Sequence of chain 1.B:
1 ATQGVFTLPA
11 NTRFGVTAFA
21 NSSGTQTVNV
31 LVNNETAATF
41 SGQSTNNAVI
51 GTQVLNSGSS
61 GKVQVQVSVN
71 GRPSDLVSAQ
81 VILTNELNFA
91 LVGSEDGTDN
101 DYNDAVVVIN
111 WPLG

Binding-site contacts:
Ligand atom C2 contacts residue CA1 of chain 1.K at 3.4 Å.
Ligand atom O4 contacts residue ASP99 of chain 1.B at 3.7 Å.
Ligand atom C4 contacts residue ASP104 of chain 1.B at 3.5 Å.
Ligand atom C5 contacts residue SER22 of chain 1.B at 3.8 Å.
Ligand atom O3 contacts residue ASP104 of chain 1.B at 3.0 Å (salt-bridge).
Ligand atom O4 contacts residue GLU95 of chain 1.B at 3.3 Å (salt-bridge).
Ligand atom O5 contacts residue DH61 of chain 1.M at 3.6 Å.
Ligand atom C5 contacts residue DH61 of chain 1.M at 2.5 Å.
Ligand atom O4 contacts residue CA1 of chain 1.J at 2.6 Å.
Ligand atom C6 contacts residue SER22 of chain 1.B at 3.2 Å.
Ligand atom C4 contacts residue ASP96 of chain 1.B at 3.5 Å.
Ligand atom O2 contacts residue ASN21 of chain 1.B at 3.0 Å (h-bond).
Ligand atom O4 contacts residue DH61 of chain 1.M at 3.1 Å (h-bond).
Ligand atom O2 contacts residue GLY114 of chain 1.A at 2.5 Å (h-bond).
Ligand atom C4 contacts residue SER22 of chain 1.B at 3.8 Å.
Ligand atom O2 contacts residue CA1 of chain 1.K at 2.5 Å.
Ligand atom C1 contacts residue SER23 of chain 1.B at 3.9 Å.
Ligand atom C3 contacts residue ASP104 of chain 1.B at 3.8 Å.
Ligand atom O5 contacts residue SER22 of chain 1.B at 3.8 Å.
Ligand atom C4 contacts residue CA1 of chain 1.K at 4.0 Å.
Ligand atom O4 contacts residue ASP96 of chain 1.B at 2.7 Å (salt-bridge).
Ligand atom C3 contacts residue CA1 of chain 1.K at 3.5 Å.
Ligand atom O3 contacts residue CA1 of chain 1.K at 2.5 Å.
Ligand atom O2 contacts residue ASP104 of chain 1.B at 3.8 Å.
Ligand atom O5 contacts residue SER23 of chain 1.B at 3.1 Å (h-bond).
Ligand atom O4 contacts residue ASP104 of chain 1.B at 3.4 Å (salt-bridge).
Ligand atom O3 contacts residue CA1 of chain 1.J at 2.5 Å.
Ligand atom O2 contacts residue SER22 of chain 1.B at 3.3 Å.
Ligand atom C3 contacts residue CA1 of chain 1.J at 3.5 Å.
Ligand atom O3 contacts residue ASP101 of chain 1.B at 3.0 Å (salt-bridge).
Ligand atom O3 contacts residue ASP99 of chain 1.B at 2.5 Å (salt-bridge).
Ligand atom C3 contacts residue ASP99 of chain 1.B at 3.2 Å.
Ligand atom C7 contacts residue SER23 of chain 1.B at 3.6 Å.
Ligand atom C6 contacts residue SER23 of chain 1.B at 3.9 Å.
Ligand atom C6 contacts residue ASP96 of chain 1.B at 3.4 Å.
Ligand atom C2 contacts residue GLY114 of chain 1.A at 3.3 Å.
Ligand atom C2 contacts residue ASP99 of chain 1.B at 3.9 Å.
Ligand atom C6 contacts residue DH61 of chain 1.M at 1.4 Å.
Ligand atom C4 contacts residue CA1 of chain 1.J at 3.4 Å.
Ligand atom C4 contacts residue DH61 of chain 1.M at 3.2 Å.

The protein below binds the small molecule below.
Small molecule (SMILES): CO[C@H]1O[C@H](CO)[C@@H](O)[C@H](O)[C@@H]1O

Sequence of chain 1.A:
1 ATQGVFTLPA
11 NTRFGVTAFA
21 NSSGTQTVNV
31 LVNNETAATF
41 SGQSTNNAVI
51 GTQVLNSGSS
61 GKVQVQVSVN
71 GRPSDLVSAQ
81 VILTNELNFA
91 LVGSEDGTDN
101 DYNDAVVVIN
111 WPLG